This small molecule binds to this protein.
Small molecule (SMILES): Nc1ncnc2c1N1CN2[C@H]2C[C@]3(OP3(O)(O)OC[C@H]3OCC[C@@H]3O[P](=O)(O)OC[C@H]3O[C@@H]1C[C@@H]3O)[C@@H](CO[P](=O)(O)O[C@H]1CCO[C@@H]1COP(=O)=O)O2

Sequence of chain 28.A:
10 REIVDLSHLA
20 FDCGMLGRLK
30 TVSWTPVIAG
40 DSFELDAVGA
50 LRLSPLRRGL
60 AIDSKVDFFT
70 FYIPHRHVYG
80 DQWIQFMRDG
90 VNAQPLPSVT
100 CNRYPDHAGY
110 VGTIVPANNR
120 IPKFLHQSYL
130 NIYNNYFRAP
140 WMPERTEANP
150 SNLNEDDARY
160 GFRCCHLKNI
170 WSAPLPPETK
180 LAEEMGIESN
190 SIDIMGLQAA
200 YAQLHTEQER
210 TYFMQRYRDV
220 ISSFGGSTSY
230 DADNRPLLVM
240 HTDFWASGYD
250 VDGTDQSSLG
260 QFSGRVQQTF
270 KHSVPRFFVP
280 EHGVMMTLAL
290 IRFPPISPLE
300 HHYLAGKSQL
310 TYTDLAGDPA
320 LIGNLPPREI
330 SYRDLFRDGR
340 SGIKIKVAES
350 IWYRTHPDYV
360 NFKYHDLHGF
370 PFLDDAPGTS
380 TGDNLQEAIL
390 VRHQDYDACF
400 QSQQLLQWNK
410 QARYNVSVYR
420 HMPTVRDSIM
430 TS

Binding-site contacts:
Ligand atom C1' contacts residue PHE212 of chain 28.A at 3.5 Å (hydrophobic).
Ligand atom C5 contacts residue GLU208 of chain 28.A at 3.4 Å.
Ligand atom OP1 contacts residue ARG28 of chain 28.C at 3.2 Å (salt-bridge).
Ligand atom C2 contacts residue GLU208 of chain 28.A at 1.6 Å.
Ligand atom C5' contacts residue ARG28 of chain 28.C at 3.1 Å.
Ligand atom C5' contacts residue TYR31 of chain 28.C at 2.9 Å (hydrophobic).
Ligand atom C2 contacts residue ARG425 of chain 29.A at 3.1 Å.
Ligand atom O3' contacts residue THR423 of chain 29.A at 3.8 Å.
Ligand atom O3' contacts residue ARG425 of chain 29.A at 3.8 Å.
Ligand atom C2' contacts residue DC1 of chain 28.E at 2.2 Å.
Ligand atom C4 contacts residue GLU208 of chain 28.A at 3.4 Å.
Ligand atom C1' contacts residue DC1 of chain 28.E at 3.6 Å.
Ligand atom C4 contacts residue ARG425 of chain 29.A at 3.6 Å.
Ligand atom C4' contacts residue DC1 of chain 28.H at 2.8 Å.
Ligand atom N3 contacts residue GLU208 of chain 28.A at 2.7 Å (salt-bridge).
Ligand atom O4' contacts residue PHE212 of chain 28.A at 3.4 Å.
Ligand atom C2 contacts residue PHE212 of chain 28.A at 3.8 Å (hydrophobic).
Ligand atom P contacts residue DC1 of chain 28.H at 2.5 Å.
Ligand atom P contacts residue ARG425 of chain 29.A at 3.5 Å.
Ligand atom O3' contacts residue ARG28 of chain 28.C at 3.5 Å (salt-bridge).
Ligand atom O5' contacts residue ARG425 of chain 29.A at 2.8 Å.
Ligand atom OP1 contacts residue GLY34 of chain 28.C at 3.8 Å.
Ligand atom N1 contacts residue ARG425 of chain 29.A at 3.6 Å (salt-bridge).
Ligand atom C6 contacts residue GLU208 of chain 28.A at 2.6 Å.
Ligand atom C3' contacts residue DC1 of chain 28.E at 2.9 Å.
Ligand atom OP2 contacts residue DC1 of chain 28.H at 2.0 Å.
Ligand atom OP2 contacts residue ARG425 of chain 29.A at 3.8 Å.
Ligand atom OP2 contacts residue THR423 of chain 29.A at 2.9 Å.
Ligand atom N3 contacts residue PHE212 of chain 28.A at 2.9 Å.
Ligand atom N3 contacts residue ARG425 of chain 29.A at 3.1 Å (salt-bridge).
Ligand atom C5' contacts residue DC1 of chain 28.H at 2.3 Å.
Ligand atom O5' contacts residue DC1 of chain 28.H at 2.6 Å.
Ligand atom C1' contacts residue ALA27 of chain 28.C at 3.8 Å (hydrophobic).
Ligand atom O5' contacts residue TYR31 of chain 28.C at 3.4 Å (h-bond).
Ligand atom N6 contacts residue GLU208 of chain 28.A at 3.4 Å (salt-bridge).
Ligand atom O3' contacts residue DC1 of chain 28.E at 3.3 Å.
Ligand atom OP2 contacts residue ASP426 of chain 29.A at 2.8 Å (salt-bridge).
Ligand atom N1 contacts residue GLU208 of chain 28.A at 1.5 Å (salt-bridge).
Ligand atom O4' contacts residue ARG425 of chain 29.A at 3.7 Å.
Ligand atom O5' contacts residue ARG28 of chain 28.C at 3.4 Å.

Sequence of chain 28.C:
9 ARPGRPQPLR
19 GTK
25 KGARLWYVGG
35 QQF

Sequence of chain 29.A:
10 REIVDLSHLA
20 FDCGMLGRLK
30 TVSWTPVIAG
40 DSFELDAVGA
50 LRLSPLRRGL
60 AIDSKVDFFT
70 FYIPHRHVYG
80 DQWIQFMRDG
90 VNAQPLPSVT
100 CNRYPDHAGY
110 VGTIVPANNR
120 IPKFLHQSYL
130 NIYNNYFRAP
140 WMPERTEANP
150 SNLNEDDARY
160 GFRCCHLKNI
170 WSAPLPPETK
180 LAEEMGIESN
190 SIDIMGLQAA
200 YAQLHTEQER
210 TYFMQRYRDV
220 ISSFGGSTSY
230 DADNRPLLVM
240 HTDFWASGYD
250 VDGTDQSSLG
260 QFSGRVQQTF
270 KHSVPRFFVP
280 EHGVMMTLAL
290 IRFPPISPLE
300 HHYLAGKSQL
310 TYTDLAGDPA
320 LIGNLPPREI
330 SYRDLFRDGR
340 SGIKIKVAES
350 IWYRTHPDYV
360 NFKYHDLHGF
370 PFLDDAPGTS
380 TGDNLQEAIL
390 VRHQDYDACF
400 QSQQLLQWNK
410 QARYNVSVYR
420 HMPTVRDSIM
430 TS